The protein below binds the small molecule below.
Small molecule (SMILES): CC(=O)N[C@H]1[C@H](O[C@H]2[C@H](O)[C@@H](NC(C)=O)CO[C@@H]2CO)O[C@H](CO)[C@@H](O)[C@@H]1O

Sequence of chain 1.C:
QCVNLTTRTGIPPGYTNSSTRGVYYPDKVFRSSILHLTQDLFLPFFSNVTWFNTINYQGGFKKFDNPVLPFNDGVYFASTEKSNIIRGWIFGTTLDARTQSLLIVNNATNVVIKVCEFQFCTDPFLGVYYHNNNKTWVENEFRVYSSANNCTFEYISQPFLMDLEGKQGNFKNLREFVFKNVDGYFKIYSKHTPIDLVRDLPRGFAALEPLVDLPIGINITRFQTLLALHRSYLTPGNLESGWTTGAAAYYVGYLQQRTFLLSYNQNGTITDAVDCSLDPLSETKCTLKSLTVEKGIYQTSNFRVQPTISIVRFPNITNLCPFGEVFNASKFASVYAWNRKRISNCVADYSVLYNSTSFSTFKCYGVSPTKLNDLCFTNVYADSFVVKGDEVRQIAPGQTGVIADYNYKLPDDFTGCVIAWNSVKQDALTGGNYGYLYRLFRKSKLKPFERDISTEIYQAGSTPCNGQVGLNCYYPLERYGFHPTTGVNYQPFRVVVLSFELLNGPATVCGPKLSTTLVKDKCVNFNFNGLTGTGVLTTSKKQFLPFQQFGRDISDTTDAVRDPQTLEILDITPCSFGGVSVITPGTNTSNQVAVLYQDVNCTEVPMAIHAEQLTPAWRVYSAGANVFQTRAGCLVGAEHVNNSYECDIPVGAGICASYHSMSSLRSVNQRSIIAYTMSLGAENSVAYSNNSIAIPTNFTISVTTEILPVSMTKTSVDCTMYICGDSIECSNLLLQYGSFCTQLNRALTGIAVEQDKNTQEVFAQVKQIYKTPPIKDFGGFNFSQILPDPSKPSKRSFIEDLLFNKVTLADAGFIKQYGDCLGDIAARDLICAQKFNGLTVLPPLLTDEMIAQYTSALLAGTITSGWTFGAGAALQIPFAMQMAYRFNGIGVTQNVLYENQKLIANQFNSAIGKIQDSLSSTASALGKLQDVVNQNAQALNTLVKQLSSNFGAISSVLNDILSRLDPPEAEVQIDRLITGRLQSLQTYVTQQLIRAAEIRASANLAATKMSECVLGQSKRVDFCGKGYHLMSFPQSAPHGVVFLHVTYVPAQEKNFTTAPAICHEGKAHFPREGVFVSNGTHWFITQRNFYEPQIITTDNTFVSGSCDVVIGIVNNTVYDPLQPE

Binding-site contacts:
Ligand atom C8 contacts residue ASN711 of chain 1.C at 4.0 Å.
Ligand atom N2 contacts residue GLN1065 of chain 1.C at 4.3 Å.
Ligand atom O7 contacts residue ASN711 of chain 1.C at 3.6 Å.
Ligand atom C5 contacts residue ASN711 of chain 1.C at 3.7 Å.
Ligand atom O7 contacts residue GLN1065 of chain 1.C at 2.9 Å (h-bond).
Ligand atom C7 contacts residue GLN1065 of chain 1.C at 3.5 Å.
Ligand atom C7 contacts residue ASN711 of chain 1.C at 3.3 Å.
Ligand atom C2 contacts residue GLN1065 of chain 1.C at 4.2 Å.
Ligand atom O4 contacts residue LEU916 of chain 1.C at 4.0 Å.
Ligand atom C7 contacts residue LEU916 of chain 1.C at 3.9 Å (hydrophobic).
Ligand atom N2 contacts residue ASN711 of chain 1.C at 2.9 Å (h-bond).
Ligand atom C8 contacts residue GLN1065 of chain 1.C at 4.2 Å.
Ligand atom C5 contacts residue GLN920 of chain 1.C at 4.2 Å.
Ligand atom C8 contacts residue LEU916 of chain 1.C at 3.2 Å (hydrophobic).
Ligand atom O5 contacts residue ASN711 of chain 1.C at 2.4 Å (h-bond).
Ligand atom C8 contacts residue THR710 of chain 1.C at 3.9 Å.
Ligand atom C1 contacts residue GLN1065 of chain 1.C at 4.3 Å.
Ligand atom N2 contacts residue LEU916 of chain 1.C at 3.9 Å.
Ligand atom C1 contacts residue ASN711 of chain 1.C at 1.4 Å.
Ligand atom C6 contacts residue LEU916 of chain 1.C at 4.4 Å (hydrophobic).
Ligand atom C2 contacts residue ASN711 of chain 1.C at 2.5 Å.
Ligand atom C3 contacts residue ASN711 of chain 1.C at 3.8 Å.
Ligand atom C5 contacts residue LEU916 of chain 1.C at 4.2 Å (hydrophobic).
Ligand atom C6 contacts residue GLN920 of chain 1.C at 3.9 Å.
Ligand atom C4 contacts residue ASN711 of chain 1.C at 4.2 Å.